The protein below binds the small molecule below.
Small molecule (SMILES): CC(=O)N[C@H]1[C@H](O[C@H]2[C@H](O)[C@@H](NC(C)=O)CO[C@@H]2CO[C@@H]2O[C@@H](C)[C@@H](O)[C@@H](O)[C@@H]2O)O[C@H](CO)[C@@H](O)[C@@H]1O

Sequence of chain 1.F:
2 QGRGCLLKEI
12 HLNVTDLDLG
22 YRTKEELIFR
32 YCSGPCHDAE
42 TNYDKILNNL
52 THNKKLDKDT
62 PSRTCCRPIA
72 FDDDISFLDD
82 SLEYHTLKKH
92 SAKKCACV

Binding-site contacts:
Ligand atom C8 contacts residue HIS12 of chain 1.F at 3.1 Å.
Ligand atom C4 contacts residue ASN14 of chain 1.F at 4.3 Å.
Ligand atom O7 contacts residue ASP17 of chain 1.F at 4.4 Å.
Ligand atom C7 contacts residue ASN14 of chain 1.F at 4.0 Å.
Ligand atom C8 contacts residue ASN14 of chain 1.F at 4.2 Å.
Ligand atom C5 contacts residue ASN14 of chain 1.F at 3.6 Å.
Ligand atom C7 contacts residue HIS12 of chain 1.F at 3.9 Å.
Ligand atom N2 contacts residue GLU27 of chain 1.F at 4.1 Å.
Ligand atom C1 contacts residue ASN14 of chain 1.F at 1.4 Å.
Ligand atom N2 contacts residue LEU13 of chain 1.F at 4.2 Å.
Ligand atom C8 contacts residue LEU13 of chain 1.F at 3.3 Å (hydrophobic).
Ligand atom C2 contacts residue ASN14 of chain 1.F at 2.5 Å.
Ligand atom O5 contacts residue ASN14 of chain 1.F at 2.4 Å (h-bond).
Ligand atom O7 contacts residue HIS12 of chain 1.F at 3.8 Å.
Ligand atom C3 contacts residue ASN14 of chain 1.F at 3.8 Å.
Ligand atom O7 contacts residue LEU13 of chain 1.F at 4.4 Å.
Ligand atom N2 contacts residue ASN14 of chain 1.F at 2.9 Å (h-bond).
Ligand atom C7 contacts residue LEU13 of chain 1.F at 4.0 Å (hydrophobic).
Ligand atom C1 contacts residue GLU27 of chain 1.F at 4.2 Å.
Ligand atom O7 contacts residue ASN14 of chain 1.F at 4.1 Å.